Binding-site contacts:
Ligand atom CAZ contacts residue ALA66 of chain 1.F at 3.2 Å (hydrophobic).
Ligand atom CAN contacts residue TYR74 of chain 1.G at 3.5 Å (hydrophobic).
Ligand atom CBA contacts residue GLU40 of chain 1.G at 3.5 Å.
Ligand atom FAB contacts residue LEU203 of chain 1.G at 4.0 Å.
Ligand atom CLB contacts residue LEU37 of chain 1.G at 3.7 Å.
Ligand atom CAT contacts residue VAL42 of chain 1.G at 3.5 Å (hydrophobic).
Ligand atom CBB contacts residue ARG36 of chain 1.G at 3.8 Å.
Ligand atom CBA contacts residue ARG36 of chain 1.G at 3.3 Å.
Ligand atom CAG contacts residue LEU203 of chain 1.G at 4.0 Å (hydrophobic).
Ligand atom CAX contacts residue GLU40 of chain 1.G at 3.4 Å.
Ligand atom CLB contacts residue PHE63 of chain 1.F at 3.4 Å.
Ligand atom CBB contacts residue ALA66 of chain 1.F at 3.4 Å (hydrophobic).
Ligand atom CAN contacts residue TYR76 of chain 1.G at 3.4 Å (hydrophobic).
Ligand atom CAN contacts residue VAL42 of chain 1.G at 4.1 Å (hydrophobic).
Ligand atom CAY contacts residue ALA66 of chain 1.F at 3.3 Å (hydrophobic).
Ligand atom SAV contacts residue LEU62 of chain 1.F at 3.8 Å.
Ligand atom CLB contacts residue ARG36 of chain 1.G at 3.7 Å.
Ligand atom CBA contacts residue ALA66 of chain 1.F at 3.6 Å (hydrophobic).
Ligand atom OAK contacts residue ARG206 of chain 1.G at 2.2 Å (salt-bridge).
Ligand atom OAR contacts residue LEU62 of chain 1.F at 4.0 Å.
Ligand atom CBB contacts residue GLU40 of chain 1.G at 3.4 Å.
Ligand atom CAZ contacts residue GLU40 of chain 1.G at 3.4 Å.
Ligand atom OAR contacts residue TYR76 of chain 1.G at 3.4 Å (h-bond).
Ligand atom OAM contacts residue ARG206 of chain 1.G at 3.3 Å (salt-bridge).
Ligand atom CAQ contacts residue VAL42 of chain 1.G at 3.6 Å (hydrophobic).
Ligand atom CAW contacts residue ALA66 of chain 1.F at 3.7 Å (hydrophobic).
Ligand atom CAW contacts residue GLU40 of chain 1.G at 3.5 Å.
Ligand atom CAX contacts residue ALA66 of chain 1.F at 3.5 Å (hydrophobic).
Ligand atom NAS contacts residue VAL42 of chain 1.G at 3.5 Å.
Ligand atom CAJ contacts residue ARG206 of chain 1.G at 3.7 Å.
Ligand atom OAR contacts residue VAL42 of chain 1.G at 3.8 Å.
Ligand atom CAY contacts residue GLU40 of chain 1.G at 3.5 Å.
Ligand atom CAW contacts residue ARG36 of chain 1.G at 4.0 Å.
Ligand atom FAB contacts residue PHE126 of chain 1.G at 3.0 Å.
Ligand atom SAL contacts residue ARG206 of chain 1.G at 3.2 Å (salt-bridge).
Ligand atom NAI contacts residue ARG206 of chain 1.G at 3.6 Å (salt-bridge).
Ligand atom OAM contacts residue PHE96 of chain 1.F at 3.8 Å.
Ligand atom CAP contacts residue TYR74 of chain 1.G at 3.5 Å (hydrophobic).
Ligand atom CAT contacts residue GLU40 of chain 1.G at 3.8 Å.
Ligand atom OAM contacts residue TYR76 of chain 1.G at 3.3 Å (h-bond).

This protein binds this small molecule.
Small molecule (SMILES): CC(C)(C(=O)NCCSc1ccccc1Cl)S(=O)(=O)c1ccc(C(F)(F)F)cn1

Sequence of chain 1.F:
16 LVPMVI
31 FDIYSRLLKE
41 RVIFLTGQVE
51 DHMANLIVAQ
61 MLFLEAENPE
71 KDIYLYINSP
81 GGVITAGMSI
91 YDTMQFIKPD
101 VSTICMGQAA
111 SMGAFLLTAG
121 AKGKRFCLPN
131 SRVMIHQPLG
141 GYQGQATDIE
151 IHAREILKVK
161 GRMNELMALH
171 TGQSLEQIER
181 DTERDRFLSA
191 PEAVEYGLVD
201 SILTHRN

Sequence of chain 1.G:
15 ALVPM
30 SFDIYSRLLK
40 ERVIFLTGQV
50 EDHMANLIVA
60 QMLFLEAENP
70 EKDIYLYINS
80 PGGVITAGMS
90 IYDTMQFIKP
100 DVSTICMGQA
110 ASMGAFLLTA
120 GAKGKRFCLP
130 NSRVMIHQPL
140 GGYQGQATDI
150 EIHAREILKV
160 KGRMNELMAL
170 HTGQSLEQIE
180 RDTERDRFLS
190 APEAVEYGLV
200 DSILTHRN